Sequence of chain 2.A:
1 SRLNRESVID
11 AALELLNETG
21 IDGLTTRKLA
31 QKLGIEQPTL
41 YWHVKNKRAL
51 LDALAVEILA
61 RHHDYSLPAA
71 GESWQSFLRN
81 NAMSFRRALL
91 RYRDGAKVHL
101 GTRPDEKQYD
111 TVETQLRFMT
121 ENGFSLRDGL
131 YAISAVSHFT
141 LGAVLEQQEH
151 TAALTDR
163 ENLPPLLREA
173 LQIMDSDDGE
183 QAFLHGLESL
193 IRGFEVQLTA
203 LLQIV

A protein and the small-molecule ligand that binds it are described below.
Small molecule (SMILES): Cc1c2c(c(O)c3c(O)cccc13)C(=O)[C@]1(O)C(=O)C(C(N)=O)=C(O)[C@@H](N(C)C)[C@@H]1C2

Binding-site contacts:
Ligand atom O21 contacts residue SER66 of chain 2.A at 3.6 Å.
Ligand atom O21 contacts residue GLN115 of chain 2.A at 3.4 Å (h-bond).
Ligand atom O3 contacts residue HIS63 of chain 2.A at 2.9 Å (h-bond).
Ligand atom C43 contacts residue ASN81 of chain 2.A at 3.0 Å.
Ligand atom C41 contacts residue SER137 of chain 2.A at 3.8 Å.
Ligand atom O1C contacts residue PHE85 of chain 2.A at 3.6 Å.
Ligand atom C21 contacts residue HIS63 of chain 2.A at 3.7 Å.
Ligand atom N4 contacts residue SER137 of chain 2.A at 3.9 Å.
Ligand atom C43 contacts residue SER137 of chain 2.A at 3.3 Å.
Ligand atom C42 contacts residue PHE85 of chain 2.A at 3.4 Å (hydrophobic).
Ligand atom C3 contacts residue GLN115 of chain 2.A at 3.5 Å.
Ligand atom C4 contacts residue ASN81 of chain 2.A at 3.7 Å.
Ligand atom C5 contacts residue GLN115 of chain 2.A at 3.4 Å.
Ligand atom C43 contacts residue ILE133 of chain 2.A at 3.7 Å (hydrophobic).
Ligand atom O10 contacts residue PRO104 of chain 2.A at 3.4 Å.
Ligand atom O21 contacts residue THR111 of chain 2.A at 3.9 Å.
Ligand atom C42 contacts residue ASN81 of chain 2.A at 3.4 Å.
Ligand atom O12 contacts residue HIS99 of chain 2.A at 3.1 Å (h-bond).
Ligand atom C4 contacts residue GLN115 of chain 2.A at 3.5 Å.
Ligand atom O10 contacts residue THR102 of chain 2.A at 3.6 Å (h-bond).
Ligand atom C7 contacts residue LEU130 of chain 2.A at 3.8 Å (hydrophobic).
Ligand atom O3 contacts residue GLN115 of chain 2.A at 3.1 Å (h-bond).
Ligand atom C42 contacts residue SER137 of chain 2.A at 3.6 Å.
Ligand atom C1A contacts residue PRO104 of chain 2.A at 3.6 Å (hydrophobic).
Ligand atom O11 contacts residue PRO104 of chain 2.A at 3.7 Å.
Ligand atom C10 contacts residue PRO104 of chain 2.A at 3.4 Å (hydrophobic).
Ligand atom O3 contacts residue ASN81 of chain 2.A at 2.9 Å (h-bond).
Ligand atom O1 contacts residue VAL112 of chain 2.A at 3.5 Å.
Ligand atom C3 contacts residue HIS63 of chain 2.A at 3.8 Å.
Ligand atom C21 contacts residue GLN115 of chain 2.A at 4.0 Å.
Ligand atom N21 contacts residue LEU59 of chain 2.A at 3.8 Å.
Ligand atom C62 contacts residue ILE133 of chain 2.A at 3.7 Å (hydrophobic).
Ligand atom C5 contacts residue ILE133 of chain 2.A at 3.9 Å (hydrophobic).
Ligand atom O11 contacts residue THR102 of chain 2.A at 3.5 Å (h-bond).
Ligand atom O10 contacts residue ARG103 of chain 2.A at 3.3 Å.
Ligand atom O21 contacts residue HIS63 of chain 2.A at 3.1 Å (h-bond).
Ligand atom C1 contacts residue VAL112 of chain 2.A at 4.0 Å (hydrophobic).
Ligand atom C11 contacts residue PRO104 of chain 2.A at 3.8 Å (hydrophobic).
Ligand atom C21 contacts residue LEU59 of chain 2.A at 4.0 Å (hydrophobic).
Ligand atom N4 contacts residue ASN81 of chain 2.A at 2.7 Å (h-bond).